The small molecule below binds the protein below.
Small molecule (SMILES): CSc1scc2c1-c1nc(SCC(=O)C(C)(C)C)ncc1CC2

Binding-site contacts:
Ligand atom N11 contacts residue TYR120 of chain 1.C at 3.5 Å (h-bond).
Ligand atom S04 contacts residue THR117 of chain 1.C at 3.9 Å.
Ligand atom C20 contacts residue THR102 of chain 1.C at 3.8 Å.
Ligand atom C06 contacts residue TYR120 of chain 1.C at 4.2 Å (hydrophobic).
Ligand atom C14 contacts residue ILE130 of chain 1.C at 3.9 Å (hydrophobic).
Ligand atom O16 contacts residue PRO132 of chain 1.C at 3.8 Å.
Ligand atom C09 contacts residue TYR120 of chain 1.C at 3.7 Å (hydrophobic).
Ligand atom C03 contacts residue MET137 of chain 1.C at 3.6 Å (hydrophobic).
Ligand atom C18 contacts residue MET137 of chain 1.C at 4.2 Å (hydrophobic).
Ligand atom C01 contacts residue MET116 of chain 1.C at 3.8 Å (hydrophobic).
Ligand atom C01 contacts residue LEU140 of chain 1.C at 4.1 Å (hydrophobic).
Ligand atom S13 contacts residue TYR120 of chain 1.C at 4.0 Å.
Ligand atom C23 contacts residue TYR120 of chain 1.C at 3.8 Å (hydrophobic).
Ligand atom C20 contacts residue SER131 of chain 1.C at 3.6 Å.
Ligand atom S02 contacts residue MET137 of chain 1.C at 3.8 Å.
Ligand atom S13 contacts residue PRO132 of chain 1.C at 3.5 Å.
Ligand atom C20 contacts residue SER98 of chain 1.C at 3.5 Å.
Ligand atom C23 contacts residue MET137 of chain 1.C at 3.8 Å (hydrophobic).
Ligand atom S04 contacts residue MET137 of chain 1.C at 4.2 Å.
Ligand atom C12 contacts residue TYR120 of chain 1.C at 3.5 Å (hydrophobic).
Ligand atom C17 contacts residue THR102 of chain 1.C at 4.1 Å.
Ligand atom C18 contacts residue THR102 of chain 1.C at 3.5 Å.
Ligand atom C22 contacts residue MET137 of chain 1.C at 4.2 Å (hydrophobic).
Ligand atom C03 contacts residue TYR120 of chain 1.C at 3.9 Å (hydrophobic).
Ligand atom C14 contacts residue TYR120 of chain 1.C at 3.6 Å (hydrophobic).
Ligand atom S13 contacts residue ILE130 of chain 1.C at 4.1 Å.
Ligand atom O16 contacts residue ASN133 of chain 1.C at 3.4 Å (h-bond).
Ligand atom C05 contacts residue THR117 of chain 1.C at 4.1 Å.
Ligand atom C19 contacts residue ILE130 of chain 1.C at 3.7 Å (hydrophobic).
Ligand atom N21 contacts residue TYR120 of chain 1.C at 3.4 Å.
Ligand atom C19 contacts residue ALA101 of chain 1.C at 3.9 Å (hydrophobic).
Ligand atom C15 contacts residue MET137 of chain 1.C at 4.1 Å (hydrophobic).
Ligand atom C19 contacts residue ILE105 of chain 1.C at 3.9 Å (hydrophobic).
Ligand atom S02 contacts residue TYR120 of chain 1.C at 3.7 Å.
Ligand atom N21 contacts residue MET137 of chain 1.C at 4.1 Å.
Ligand atom C18 contacts residue LEU140 of chain 1.C at 3.9 Å (hydrophobic).
Ligand atom C22 contacts residue TYR120 of chain 1.C at 3.6 Å (hydrophobic).
Ligand atom C10 contacts residue TYR120 of chain 1.C at 3.6 Å (hydrophobic).
Ligand atom C15 contacts residue PRO132 of chain 1.C at 4.2 Å (hydrophobic).
Ligand atom O16 contacts residue MET137 of chain 1.C at 3.2 Å.

Sequence of chain 1.C:
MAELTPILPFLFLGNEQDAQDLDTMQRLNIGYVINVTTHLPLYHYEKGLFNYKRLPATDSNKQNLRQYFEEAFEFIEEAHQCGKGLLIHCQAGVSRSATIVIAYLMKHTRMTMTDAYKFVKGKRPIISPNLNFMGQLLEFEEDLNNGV